Sequence of chain 1.A:
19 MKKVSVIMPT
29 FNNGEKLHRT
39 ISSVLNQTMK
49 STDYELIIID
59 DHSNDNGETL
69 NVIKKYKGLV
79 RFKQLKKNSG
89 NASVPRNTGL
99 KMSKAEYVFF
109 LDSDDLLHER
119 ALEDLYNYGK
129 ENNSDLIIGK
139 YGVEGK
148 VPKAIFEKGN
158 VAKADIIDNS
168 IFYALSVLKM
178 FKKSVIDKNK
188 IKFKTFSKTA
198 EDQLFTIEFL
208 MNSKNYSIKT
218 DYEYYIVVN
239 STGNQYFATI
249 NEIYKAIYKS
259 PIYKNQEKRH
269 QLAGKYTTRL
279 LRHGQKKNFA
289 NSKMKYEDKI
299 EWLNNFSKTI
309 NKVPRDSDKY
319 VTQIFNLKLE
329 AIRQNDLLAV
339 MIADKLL

This small molecule binds to this protein.
Small molecule (SMILES): CC(=O)N[C@H]1[C@@H](O[P](=O)(O)O[P](=O)(O)OC[C@H]2O[C@@H](n3ccc(=O)[nH]c3=O)[C@H](O)[C@@H]2O)O[C@H](CO)[C@@H](O)[C@@H]1O

Binding-site contacts:
Ligand atom O4 contacts residue PHE29 of chain 1.A at 3.7 Å.
Ligand atom O2A contacts residue MG1 of chain 1.E at 2.2 Å.
Ligand atom O2' contacts residue THR28 of chain 1.A at 3.5 Å.
Ligand atom O4 contacts residue ASN89 of chain 1.A at 3.5 Å (h-bond).
Ligand atom C2 contacts residue ASP59 of chain 1.A at 3.6 Å.
Ligand atom PA contacts residue MG1 of chain 1.E at 3.3 Å.
Ligand atom O2A contacts residue ASP110 of chain 1.A at 3.7 Å.
Ligand atom O3B contacts residue ASP110 of chain 1.A at 3.5 Å.
Ligand atom O4' contacts residue ASP110 of chain 1.A at 2.9 Å (salt-bridge).
Ligand atom C6' contacts residue ASP199 of chain 1.A at 3.2 Å.
Ligand atom C4 contacts residue GLY88 of chain 1.A at 3.6 Å.
Ligand atom C4' contacts residue ASP199 of chain 1.A at 3.5 Å.
Ligand atom O2 contacts residue PRO27 of chain 1.A at 3.8 Å.
Ligand atom C4' contacts residue ASP110 of chain 1.A at 3.5 Å.
Ligand atom C3B contacts residue SER111 of chain 1.A at 3.8 Å.
Ligand atom O4' contacts residue ASP199 of chain 1.A at 3.4 Å (salt-bridge).
Ligand atom O2' contacts residue PRO27 of chain 1.A at 3.0 Å (h-bond).
Ligand atom O6' contacts residue ASP199 of chain 1.A at 2.6 Å (salt-bridge).
Ligand atom O4 contacts residue ASN86 of chain 1.A at 3.3 Å (h-bond).
Ligand atom O3B contacts residue SER111 of chain 1.A at 3.2 Å (h-bond).
Ligand atom C5' contacts residue ASP110 of chain 1.A at 3.6 Å.
Ligand atom C2 contacts residue ASN89 of chain 1.A at 3.5 Å.
Ligand atom O2' contacts residue PHE29 of chain 1.A at 3.5 Å (h-bond).
Ligand atom O2 contacts residue ALA90 of chain 1.A at 3.4 Å.
Ligand atom O4 contacts residue GLY88 of chain 1.A at 3.1 Å.
Ligand atom C4 contacts residue ASN89 of chain 1.A at 3.7 Å.
Ligand atom C6' contacts residue ARG94 of chain 1.A at 3.7 Å.
Ligand atom N3 contacts residue ASP59 of chain 1.A at 2.9 Å (salt-bridge).
Ligand atom O4B contacts residue ALA90 of chain 1.A at 3.1 Å.
Ligand atom C3' contacts residue ASP110 of chain 1.A at 3.6 Å.
Ligand atom O2' contacts residue SER111 of chain 1.A at 3.0 Å (h-bond).
Ligand atom O3B contacts residue PRO27 of chain 1.A at 2.7 Å (h-bond).
Ligand atom O2A contacts residue ASP112 of chain 1.A at 3.1 Å (salt-bridge).
Ligand atom O1B contacts residue MG1 of chain 1.E at 2.4 Å.
Ligand atom O4' contacts residue ARG94 of chain 1.A at 3.2 Å (salt-bridge).
Ligand atom PB contacts residue MG1 of chain 1.E at 3.6 Å.
Ligand atom N3 contacts residue ASN89 of chain 1.A at 3.5 Å (h-bond).
Ligand atom O2 contacts residue ASP59 of chain 1.A at 3.4 Å (salt-bridge).
Ligand atom C2B contacts residue SER111 of chain 1.A at 3.7 Å.
Ligand atom O2 contacts residue ASN89 of chain 1.A at 3.2 Å (h-bond).